Sequence of chain 1.B:
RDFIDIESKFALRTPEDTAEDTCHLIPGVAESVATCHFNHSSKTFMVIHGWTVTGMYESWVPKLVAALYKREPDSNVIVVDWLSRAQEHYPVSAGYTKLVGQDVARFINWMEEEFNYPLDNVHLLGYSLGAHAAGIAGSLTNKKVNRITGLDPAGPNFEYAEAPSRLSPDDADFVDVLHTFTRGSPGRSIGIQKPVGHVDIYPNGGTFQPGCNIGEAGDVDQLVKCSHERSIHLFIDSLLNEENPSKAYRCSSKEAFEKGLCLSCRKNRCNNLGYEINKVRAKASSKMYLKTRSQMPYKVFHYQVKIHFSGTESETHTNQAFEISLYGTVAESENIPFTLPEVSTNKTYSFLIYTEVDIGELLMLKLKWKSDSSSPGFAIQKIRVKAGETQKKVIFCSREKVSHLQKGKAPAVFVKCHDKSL

Binding-site contacts:
Ligand atom C4 contacts residue ASN43 of chain 1.B at 4.2 Å.
Ligand atom C3 contacts residue SER45 of chain 1.B at 3.5 Å.
Ligand atom O3 contacts residue ASN43 of chain 1.B at 4.5 Å.
Ligand atom C3 contacts residue ASN43 of chain 1.B at 3.7 Å.
Ligand atom N2 contacts residue ASN43 of chain 1.B at 2.9 Å (h-bond).
Ligand atom O5 contacts residue SER46 of chain 1.B at 4.5 Å.
Ligand atom C2 contacts residue ASN43 of chain 1.B at 2.4 Å.
Ligand atom C5 contacts residue ASP78 of chain 1.B at 4.3 Å.
Ligand atom O6 contacts residue SER45 of chain 1.B at 3.6 Å.
Ligand atom C1 contacts residue ASP78 of chain 1.B at 4.4 Å.
Ligand atom C2 contacts residue SER46 of chain 1.B at 4.1 Å.
Ligand atom O7 contacts residue ASN43 of chain 1.B at 3.3 Å (h-bond).
Ligand atom O2 contacts residue ASP78 of chain 1.B at 4.1 Å.
Ligand atom O3 contacts residue SER45 of chain 1.B at 4.0 Å.
Ligand atom N2 contacts residue SER45 of chain 1.B at 4.3 Å.
Ligand atom O2 contacts residue SER46 of chain 1.B at 3.0 Å.
Ligand atom C6 contacts residue ASP78 of chain 1.B at 3.8 Å.
Ligand atom O6 contacts residue SER46 of chain 1.B at 4.3 Å.
Ligand atom C5 contacts residue ASN43 of chain 1.B at 3.7 Å.
Ligand atom O5 contacts residue ASN43 of chain 1.B at 2.4 Å (h-bond).
Ligand atom O6 contacts residue ASP78 of chain 1.B at 4.1 Å.
Ligand atom C1 contacts residue SER45 of chain 1.B at 3.8 Å.
Ligand atom O5 contacts residue ASP78 of chain 1.B at 3.9 Å.
Ligand atom O5 contacts residue SER45 of chain 1.B at 3.9 Å.
Ligand atom O3 contacts residue SER46 of chain 1.B at 3.7 Å.
Ligand atom C5 contacts residue SER45 of chain 1.B at 4.3 Å.
Ligand atom C3 contacts residue SER46 of chain 1.B at 4.1 Å.
Ligand atom C8 contacts residue ASN43 of chain 1.B at 4.5 Å.
Ligand atom C2 contacts residue SER45 of chain 1.B at 4.2 Å.
Ligand atom C7 contacts residue ASN43 of chain 1.B at 3.4 Å.
Ligand atom C4 contacts residue ASP78 of chain 1.B at 4.0 Å.
Ligand atom C1 contacts residue ASN43 of chain 1.B at 1.4 Å.
Ligand atom O2 contacts residue LYS47 of chain 1.B at 4.0 Å.
Ligand atom O2 contacts residue SER45 of chain 1.B at 3.9 Å.

This protein binds this small molecule.
Small molecule (SMILES): CC(=O)N[C@H]1[C@H](O[C@H]2[C@H](O)[C@@H](NC(C)=O)CO[C@@H]2CO[C@@H]2O[C@@H](C)[C@@H](O)[C@@H](O)[C@@H]2O)O[C@H](CO)[C@@H](O)[C@@H]1O